Sequence of chain 1.B:
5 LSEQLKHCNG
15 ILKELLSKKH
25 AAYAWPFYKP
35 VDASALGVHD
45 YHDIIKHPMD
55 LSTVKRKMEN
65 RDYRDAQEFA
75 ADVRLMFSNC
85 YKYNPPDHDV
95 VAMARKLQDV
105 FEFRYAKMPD

Binding-site contacts:
Ligand atom CBB contacts residue VAL42 of chain 1.B at 3.7 Å (hydrophobic).
Ligand atom CAD contacts residue HIS92 of chain 1.B at 3.5 Å.
Ligand atom CBF contacts residue LEU40 of chain 1.B at 3.7 Å (hydrophobic).
Ligand atom CAQ contacts residue TRP29 of chain 1.B at 3.9 Å (hydrophobic).
Ligand atom OBC contacts residue LEU40 of chain 1.B at 3.9 Å.
Ligand atom CAO contacts residue LEU40 of chain 1.B at 3.9 Å (hydrophobic).
Ligand atom CBF contacts residue TYR45 of chain 1.B at 3.6 Å (hydrophobic).
Ligand atom CBE contacts residue LEU40 of chain 1.B at 3.8 Å (hydrophobic).
Ligand atom CAQ contacts residue LEU40 of chain 1.B at 4.0 Å (hydrophobic).
Ligand atom CAH contacts residue VAL94 of chain 1.B at 3.9 Å (hydrophobic).
Ligand atom CLA contacts residue MET97 of chain 1.B at 3.8 Å.
Ligand atom CAG contacts residue MET97 of chain 1.B at 3.6 Å (hydrophobic).
Ligand atom CBA contacts residue TYR87 of chain 1.B at 3.6 Å (hydrophobic).
Ligand atom CAX contacts residue PRO30 of chain 1.B at 3.9 Å (hydrophobic).
Ligand atom CAG contacts residue TRP29 of chain 1.B at 3.4 Å (hydrophobic).
Ligand atom NAV contacts residue ASN88 of chain 1.B at 3.5 Å (h-bond).
Ligand atom CBF contacts residue VAL35 of chain 1.B at 3.4 Å (hydrophobic).
Ligand atom CAP contacts residue LEU40 of chain 1.B at 3.9 Å (hydrophobic).
Ligand atom OAS contacts residue TRP29 of chain 1.B at 3.3 Å.
Ligand atom CAO contacts residue PRO30 of chain 1.B at 3.6 Å (hydrophobic).
Ligand atom CAY contacts residue ASN88 of chain 1.B at 3.5 Å.
Ligand atom CBB contacts residue LEU40 of chain 1.B at 3.9 Å (hydrophobic).
Ligand atom CAZ contacts residue HIS92 of chain 1.B at 3.8 Å.
Ligand atom CAC contacts residue HIS92 of chain 1.B at 3.9 Å.
Ligand atom CAF contacts residue TRP29 of chain 1.B at 3.7 Å (hydrophobic).
Ligand atom CAP contacts residue PRO30 of chain 1.B at 3.6 Å (hydrophobic).
Ligand atom CAR contacts residue TRP29 of chain 1.B at 3.9 Å (hydrophobic).
Ligand atom NAI contacts residue HIS92 of chain 1.B at 3.9 Å.
Ligand atom CAF contacts residue PRO30 of chain 1.B at 3.6 Å (hydrophobic).
Ligand atom NAU contacts residue VAL94 of chain 1.B at 3.9 Å.
Ligand atom NAU contacts residue ASN88 of chain 1.B at 3.0 Å (h-bond).
Ligand atom CAG contacts residue PRO30 of chain 1.B at 3.8 Å (hydrophobic).
Ligand atom CAX contacts residue VAL35 of chain 1.B at 3.7 Å (hydrophobic).
Ligand atom CBA contacts residue ASN88 of chain 1.B at 3.9 Å.
Ligand atom CAF contacts residue VAL94 of chain 1.B at 3.6 Å (hydrophobic).
Ligand atom NAV contacts residue CYS84 of chain 1.B at 3.9 Å.
Ligand atom CAR contacts residue LEU40 of chain 1.B at 3.8 Å (hydrophobic).
Ligand atom OBD contacts residue HIS92 of chain 1.B at 3.0 Å (h-bond).
Ligand atom CAE contacts residue VAL94 of chain 1.B at 3.9 Å (hydrophobic).
Ligand atom CLA contacts residue ASP93 of chain 1.B at 3.7 Å.

The protein below binds the small molecule below.
Small molecule (SMILES): C=CC[C@@H](C(=O)OC)[C@@H]1N=C(c2ccc(Cl)cc2)c2cc(OC)ccc2-n2c(C)nnc21